Binding-site contacts:
Ligand atom C7 contacts residue ASN252 of chain 1.L at 4.0 Å.
Ligand atom C1 contacts residue SER248 of chain 1.L at 4.0 Å.
Ligand atom C1 contacts residue ASN252 of chain 1.L at 1.4 Å.
Ligand atom C8 contacts residue ASP211 of chain 1.L at 4.3 Å.
Ligand atom C7 contacts residue ASP211 of chain 1.L at 4.4 Å.
Ligand atom C3 contacts residue ASN252 of chain 1.L at 3.9 Å.
Ligand atom C7 contacts residue SER251 of chain 1.L at 3.7 Å.
Ligand atom C5 contacts residue ASN252 of chain 1.L at 3.7 Å.
Ligand atom N2 contacts residue SER251 of chain 1.L at 4.1 Å.
Ligand atom O7 contacts residue ASP211 of chain 1.L at 3.9 Å.
Ligand atom O6 contacts residue SER207 of chain 1.L at 3.5 Å (h-bond).
Ligand atom O5 contacts residue PHE208 of chain 1.L at 3.8 Å.
Ligand atom C8 contacts residue SER251 of chain 1.L at 3.5 Å.
Ligand atom C2 contacts residue SER248 of chain 1.L at 3.6 Å.
Ligand atom O7 contacts residue SER248 of chain 1.L at 4.3 Å.
Ligand atom N2 contacts residue ASN252 of chain 1.L at 3.0 Å (h-bond).
Ligand atom C5 contacts residue SER248 of chain 1.L at 4.5 Å.
Ligand atom C6 contacts residue ASP211 of chain 1.L at 3.2 Å.
Ligand atom O6 contacts residue ASP211 of chain 1.L at 2.8 Å (salt-bridge).
Ligand atom O7 contacts residue SER251 of chain 1.L at 3.2 Å.
Ligand atom C2 contacts residue ASN252 of chain 1.L at 2.5 Å.
Ligand atom C6 contacts residue PHE208 of chain 1.L at 4.2 Å (hydrophobic).
Ligand atom C3 contacts residue SER248 of chain 1.L at 4.3 Å.
Ligand atom O6 contacts residue PHE208 of chain 1.L at 4.3 Å.
Ligand atom C4 contacts residue ASN252 of chain 1.L at 4.3 Å.
Ligand atom O5 contacts residue SER248 of chain 1.L at 3.8 Å.
Ligand atom O5 contacts residue ASN252 of chain 1.L at 2.4 Å (h-bond).
Ligand atom C4 contacts residue SER248 of chain 1.L at 4.1 Å.

Sequence of chain 1.L:
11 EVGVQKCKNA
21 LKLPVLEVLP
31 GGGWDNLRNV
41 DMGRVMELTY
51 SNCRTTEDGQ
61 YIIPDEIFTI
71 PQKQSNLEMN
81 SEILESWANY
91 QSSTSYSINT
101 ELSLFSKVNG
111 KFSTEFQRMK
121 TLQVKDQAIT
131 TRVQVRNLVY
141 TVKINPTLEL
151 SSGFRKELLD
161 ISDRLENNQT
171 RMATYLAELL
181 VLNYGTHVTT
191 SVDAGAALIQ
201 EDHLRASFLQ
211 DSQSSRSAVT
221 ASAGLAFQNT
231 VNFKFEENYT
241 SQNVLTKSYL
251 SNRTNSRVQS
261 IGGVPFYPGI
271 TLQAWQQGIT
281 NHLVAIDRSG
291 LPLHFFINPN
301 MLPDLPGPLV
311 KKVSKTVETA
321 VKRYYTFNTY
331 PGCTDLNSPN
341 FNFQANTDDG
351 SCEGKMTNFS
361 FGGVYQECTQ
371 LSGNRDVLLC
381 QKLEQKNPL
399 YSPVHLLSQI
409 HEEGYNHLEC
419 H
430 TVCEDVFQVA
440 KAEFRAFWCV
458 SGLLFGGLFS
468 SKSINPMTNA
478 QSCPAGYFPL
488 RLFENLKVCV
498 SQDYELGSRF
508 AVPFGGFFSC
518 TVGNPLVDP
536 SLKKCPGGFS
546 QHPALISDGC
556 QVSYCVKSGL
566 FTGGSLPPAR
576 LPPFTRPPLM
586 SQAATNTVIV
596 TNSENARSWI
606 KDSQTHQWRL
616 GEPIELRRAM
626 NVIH

A protein and the small-molecule ligand that binds it are described below.
Small molecule (SMILES): CC(=O)N[C@H]1[C@H](O[C@H]2[C@H](O)[C@@H](NC(C)=O)CO[C@@H]2CO)O[C@H](CO)[C@@H](O)[C@@H]1O